Sequence of chain 1.C:
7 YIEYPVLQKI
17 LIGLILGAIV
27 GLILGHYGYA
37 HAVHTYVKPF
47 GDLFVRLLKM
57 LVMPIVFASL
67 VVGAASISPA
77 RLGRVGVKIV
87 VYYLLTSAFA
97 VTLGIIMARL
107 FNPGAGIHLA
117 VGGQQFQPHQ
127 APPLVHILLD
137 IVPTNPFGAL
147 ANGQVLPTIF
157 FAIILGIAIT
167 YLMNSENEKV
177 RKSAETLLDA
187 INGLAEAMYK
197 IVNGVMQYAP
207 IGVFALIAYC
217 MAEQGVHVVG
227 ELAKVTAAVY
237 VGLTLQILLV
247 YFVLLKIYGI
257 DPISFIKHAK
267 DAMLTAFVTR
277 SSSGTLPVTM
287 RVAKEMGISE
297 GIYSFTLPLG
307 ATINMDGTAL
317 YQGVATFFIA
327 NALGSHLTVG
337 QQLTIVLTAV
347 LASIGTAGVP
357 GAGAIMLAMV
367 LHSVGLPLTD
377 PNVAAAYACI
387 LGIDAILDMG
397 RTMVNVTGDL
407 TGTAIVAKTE

The small molecule below binds the protein below.
Small molecule (SMILES): N[C@@H](CC(=O)O)C(=O)O

Binding-site contacts:
Ligand atom OXT contacts residue GLY354 of chain 1.C at 3.0 Å.
Ligand atom OD1 contacts residue PRO356 of chain 1.C at 3.3 Å (h-bond).
Ligand atom N contacts residue PRO356 of chain 1.C at 3.7 Å.
Ligand atom N contacts residue ASP394 of chain 1.C at 3.0 Å (salt-bridge).
Ligand atom C contacts residue GLY354 of chain 1.C at 3.6 Å.
Ligand atom CB contacts residue ALA358 of chain 1.C at 3.9 Å (hydrophobic).
Ligand atom C contacts residue SER278 of chain 1.C at 3.5 Å.
Ligand atom CG contacts residue GLY359 of chain 1.C at 3.1 Å.
Ligand atom CG contacts residue ARG397 of chain 1.C at 3.0 Å.
Ligand atom CA contacts residue MET311 of chain 1.C at 3.8 Å (hydrophobic).
Ligand atom O contacts residue SER278 of chain 1.C at 2.9 Å.
Ligand atom OD1 contacts residue ALA358 of chain 1.C at 3.4 Å (h-bond).
Ligand atom CB contacts residue MET311 of chain 1.C at 3.8 Å (hydrophobic).
Ligand atom OD2 contacts residue THR314 of chain 1.C at 2.6 Å (h-bond).
Ligand atom O contacts residue MET311 of chain 1.C at 3.1 Å.
Ligand atom OD1 contacts residue ASP394 of chain 1.C at 3.6 Å (salt-bridge).
Ligand atom CG contacts residue ALA358 of chain 1.C at 3.8 Å (hydrophobic).
Ligand atom CG contacts residue THR314 of chain 1.C at 3.5 Å.
Ligand atom N contacts residue THR398 of chain 1.C at 2.7 Å (h-bond).
Ligand atom O contacts residue THR398 of chain 1.C at 3.1 Å.
Ligand atom C contacts residue VAL355 of chain 1.C at 3.6 Å (hydrophobic).
Ligand atom CB contacts residue THR352 of chain 1.C at 3.8 Å.
Ligand atom OD1 contacts residue GLY359 of chain 1.C at 2.7 Å (h-bond).
Ligand atom OD2 contacts residue GLY359 of chain 1.C at 3.1 Å (h-bond).
Ligand atom OXT contacts residue SER278 of chain 1.C at 3.0 Å (h-bond).
Ligand atom C contacts residue MET311 of chain 1.C at 3.4 Å (hydrophobic).
Ligand atom O contacts residue ASN401 of chain 1.C at 3.3 Å (h-bond).
Ligand atom CA contacts residue ASN401 of chain 1.C at 3.2 Å.
Ligand atom C contacts residue ASN401 of chain 1.C at 3.7 Å.
Ligand atom OXT contacts residue SER277 of chain 1.C at 3.6 Å.
Ligand atom OD2 contacts residue ARG397 of chain 1.C at 2.9 Å.
Ligand atom CG contacts residue THR352 of chain 1.C at 3.6 Å.
Ligand atom OD2 contacts residue THR352 of chain 1.C at 3.3 Å.
Ligand atom OD1 contacts residue ARG397 of chain 1.C at 2.4 Å (salt-bridge).
Ligand atom CB contacts residue ASN401 of chain 1.C at 3.9 Å.
Ligand atom CA contacts residue THR398 of chain 1.C at 3.5 Å.
Ligand atom CB contacts residue THR314 of chain 1.C at 3.6 Å.
Ligand atom OXT contacts residue VAL355 of chain 1.C at 2.6 Å (h-bond).
Ligand atom N contacts residue ARG397 of chain 1.C at 3.6 Å.
Ligand atom C contacts residue THR398 of chain 1.C at 3.5 Å.